Binding-site contacts:
Ligand atom C2 contacts residue NAG1 of chain 52.Z at 2.9 Å.
Ligand atom C2 contacts residue BMA1 of chain 52.BA at 3.2 Å.
Ligand atom O2 contacts residue BMA1 of chain 52.BA at 3.0 Å (h-bond).
Ligand atom O2 contacts residue HIS2 of chain 52.F at 3.4 Å (h-bond).
Ligand atom C5 contacts residue NAG1 of chain 52.Z at 3.8 Å.
Ligand atom C2 contacts residue HIS2 of chain 52.F at 4.5 Å.
Ligand atom C4 contacts residue BMA1 of chain 52.BA at 3.6 Å.
Ligand atom C3 contacts residue NAG1 of chain 52.Z at 4.1 Å.
Ligand atom C1 contacts residue NAG1 of chain 52.Z at 1.7 Å.
Ligand atom O6 contacts residue NAG1 of chain 52.Z at 4.5 Å.
Ligand atom O5 contacts residue NAG1 of chain 52.Z at 2.5 Å (h-bond).
Ligand atom C3 contacts residue BMA1 of chain 52.BA at 2.5 Å.
Ligand atom O4 contacts residue BMA1 of chain 52.BA at 4.0 Å.
Ligand atom O3 contacts residue BMA1 of chain 52.BA at 1.1 Å.
Ligand atom O2 contacts residue NAG1 of chain 52.Z at 3.4 Å (h-bond).

Sequence of chain 52.F:
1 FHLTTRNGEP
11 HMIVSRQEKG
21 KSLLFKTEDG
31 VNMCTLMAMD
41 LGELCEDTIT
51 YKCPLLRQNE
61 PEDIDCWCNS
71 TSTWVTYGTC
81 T

The small molecule below binds the protein below.
Small molecule (SMILES): OC[C@H]1O[C@@H](O)[C@@H](O)[C@@H](O)[C@@H]1O